Sequence of chain 1.A:
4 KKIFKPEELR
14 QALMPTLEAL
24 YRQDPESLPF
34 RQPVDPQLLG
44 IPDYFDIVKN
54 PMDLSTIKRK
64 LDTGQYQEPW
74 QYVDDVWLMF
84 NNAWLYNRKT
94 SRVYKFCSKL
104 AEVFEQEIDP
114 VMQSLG

The small molecule below binds the protein below.
Small molecule (SMILES): CCC(=O)N1CCOc2c(cc(-c3ccc(OC)c(OC)c3)cc2OC[C@@H]2CCCN(C)C2)C1

Binding-site contacts:
Ligand atom O2 contacts residue LEU31 of chain 1.A at 3.6 Å (h-bond).
Ligand atom C20 contacts residue PRO32 of chain 1.A at 3.8 Å (hydrophobic).
Ligand atom C10 contacts residue VAL96 of chain 1.A at 3.6 Å (hydrophobic).
Ligand atom O4 contacts residue VAL96 of chain 1.A at 3.8 Å.
Ligand atom N contacts residue VAL37 of chain 1.A at 3.6 Å.
Ligand atom C23 contacts residue PRO32 of chain 1.A at 3.8 Å (hydrophobic).
Ligand atom C contacts residue PRO32 of chain 1.A at 3.8 Å (hydrophobic).
Ligand atom C2 contacts residue ASN90 of chain 1.A at 3.9 Å.
Ligand atom C3 contacts residue ILE44 of chain 1.A at 3.8 Å (hydrophobic).
Ligand atom C contacts residue VAL96 of chain 1.A at 3.8 Å (hydrophobic).
Ligand atom C19 contacts residue PRO32 of chain 1.A at 3.7 Å (hydrophobic).
Ligand atom C6 contacts residue LEU42 of chain 1.A at 3.9 Å (hydrophobic).
Ligand atom C contacts residue PHE33 of chain 1.A at 3.6 Å (hydrophobic).
Ligand atom C6 contacts residue VAL96 of chain 1.A at 4.0 Å (hydrophobic).
Ligand atom C7 contacts residue LEU42 of chain 1.A at 3.7 Å (hydrophobic).
Ligand atom C21 contacts residue PRO32 of chain 1.A at 3.9 Å (hydrophobic).
Ligand atom C8 contacts residue VAL96 of chain 1.A at 3.6 Å (hydrophobic).
Ligand atom C25 contacts residue LEU31 of chain 1.A at 3.5 Å (hydrophobic).
Ligand atom C1 contacts residue VAL96 of chain 1.A at 3.9 Å (hydrophobic).
Ligand atom C4 contacts residue TYR89 of chain 1.A at 4.0 Å (hydrophobic).
Ligand atom C3 contacts residue ASN90 of chain 1.A at 3.9 Å.
Ligand atom C21 contacts residue ARG95 of chain 1.A at 3.4 Å.
Ligand atom O3 contacts residue LEU31 of chain 1.A at 3.6 Å.
Ligand atom C24 contacts residue PRO32 of chain 1.A at 3.6 Å (hydrophobic).
Ligand atom C1 contacts residue VAL37 of chain 1.A at 3.6 Å (hydrophobic).
Ligand atom O4 contacts residue ASN90 of chain 1.A at 2.9 Å (h-bond).
Ligand atom C2 contacts residue VAL96 of chain 1.A at 4.0 Å (hydrophobic).
Ligand atom C19 contacts residue VAL96 of chain 1.A at 4.0 Å (hydrophobic).
Ligand atom C22 contacts residue PRO32 of chain 1.A at 3.9 Å (hydrophobic).
Ligand atom C4 contacts residue ILE44 of chain 1.A at 4.0 Å (hydrophobic).
Ligand atom O2 contacts residue PRO32 of chain 1.A at 3.8 Å.
Ligand atom O4 contacts residue VAL37 of chain 1.A at 4.0 Å.
Ligand atom C2 contacts residue VAL37 of chain 1.A at 3.5 Å (hydrophobic).
Ligand atom C9 contacts residue VAL96 of chain 1.A at 3.4 Å (hydrophobic).
Ligand atom O contacts residue LEU42 of chain 1.A at 3.9 Å.
Ligand atom C7 contacts residue VAL37 of chain 1.A at 3.8 Å (hydrophobic).
Ligand atom C20 contacts residue ARG95 of chain 1.A at 3.8 Å.
Ligand atom C26 contacts residue LEU31 of chain 1.A at 4.0 Å (hydrophobic).
Ligand atom C1 contacts residue PRO32 of chain 1.A at 3.5 Å (hydrophobic).
Ligand atom C4 contacts residue ASN90 of chain 1.A at 3.3 Å.